A protein and the small-molecule ligand that binds it are described below.
Small molecule (SMILES): CC[N+](C)(C)CCCS(=O)(=O)[O-]

Sequence of chain 1.B:
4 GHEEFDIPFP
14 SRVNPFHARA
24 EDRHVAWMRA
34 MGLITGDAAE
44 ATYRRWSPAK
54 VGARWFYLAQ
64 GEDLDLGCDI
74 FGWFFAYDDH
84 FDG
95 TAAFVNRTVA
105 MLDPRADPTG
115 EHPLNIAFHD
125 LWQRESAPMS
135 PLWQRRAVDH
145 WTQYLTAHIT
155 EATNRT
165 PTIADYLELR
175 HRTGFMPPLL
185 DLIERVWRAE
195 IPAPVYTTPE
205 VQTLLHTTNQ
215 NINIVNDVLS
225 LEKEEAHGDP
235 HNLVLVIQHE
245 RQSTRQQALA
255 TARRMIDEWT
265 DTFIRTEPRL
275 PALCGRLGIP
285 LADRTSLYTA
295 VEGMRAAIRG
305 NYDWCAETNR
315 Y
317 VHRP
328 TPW

Binding-site contacts:
Ligand atom S1 contacts residue ARG26 of chain 1.B at 3.7 Å.
Ligand atom C2 contacts residue PHE19 of chain 1.B at 3.3 Å (hydrophobic).
Ligand atom O1 contacts residue ARG22 of chain 1.B at 4.4 Å.
Ligand atom C6 contacts residue PHE19 of chain 1.A at 3.9 Å (hydrophobic).
Ligand atom S1 contacts residue ARG22 of chain 1.B at 4.2 Å.
Ligand atom O1 contacts residue PHE19 of chain 1.B at 3.9 Å.
Ligand atom C4 contacts residue PHE19 of chain 1.B at 3.7 Å (hydrophobic).
Ligand atom O2 contacts residue ARG26 of chain 1.B at 4.2 Å.
Ligand atom C4 contacts residue GLN63 of chain 1.B at 3.2 Å.
Ligand atom S1 contacts residue GLY64 of chain 1.B at 3.6 Å.
Ligand atom C5 contacts residue ARG22 of chain 1.A at 3.7 Å.
Ligand atom C3 contacts residue GLN63 of chain 1.B at 3.4 Å.
Ligand atom C6 contacts residue PRO18 of chain 1.A at 3.1 Å (hydrophobic).
Ligand atom O3 contacts residue ARG26 of chain 1.B at 3.0 Å (salt-bridge).
Ligand atom N1 contacts residue PHE19 of chain 1.B at 4.4 Å.
Ligand atom C2 contacts residue GLN63 of chain 1.B at 3.4 Å.
Ligand atom C1 contacts residue GLN63 of chain 1.B at 3.3 Å.
Ligand atom C5 contacts residue PHE19 of chain 1.B at 4.4 Å (hydrophobic).
Ligand atom C6 contacts residue ARG22 of chain 1.A at 4.2 Å.
Ligand atom O2 contacts residue GLN63 of chain 1.B at 4.2 Å.
Ligand atom C3 contacts residue PHE19 of chain 1.B at 4.1 Å (hydrophobic).
Ligand atom C3 contacts residue ARG22 of chain 1.B at 3.7 Å.
Ligand atom O2 contacts residue GLY64 of chain 1.B at 3.1 Å (h-bond).
Ligand atom C4 contacts residue ARG22 of chain 1.B at 4.0 Å.
Ligand atom O1 contacts residue GLY64 of chain 1.B at 3.1 Å (h-bond).
Ligand atom N1 contacts residue GLN63 of chain 1.B at 4.0 Å.
Ligand atom C6 contacts residue PHE19 of chain 1.B at 4.2 Å (hydrophobic).
Ligand atom O1 contacts residue GLN63 of chain 1.B at 3.9 Å.
Ligand atom O3 contacts residue ARG22 of chain 1.B at 3.0 Å.
Ligand atom O1 contacts residue ARG26 of chain 1.B at 3.0 Å (salt-bridge).
Ligand atom S1 contacts residue PHE19 of chain 1.B at 4.4 Å.
Ligand atom O1 contacts residue LEU67 of chain 1.B at 4.0 Å.
Ligand atom C2 contacts residue ARG22 of chain 1.B at 4.1 Å.

Sequence of chain 1.A:
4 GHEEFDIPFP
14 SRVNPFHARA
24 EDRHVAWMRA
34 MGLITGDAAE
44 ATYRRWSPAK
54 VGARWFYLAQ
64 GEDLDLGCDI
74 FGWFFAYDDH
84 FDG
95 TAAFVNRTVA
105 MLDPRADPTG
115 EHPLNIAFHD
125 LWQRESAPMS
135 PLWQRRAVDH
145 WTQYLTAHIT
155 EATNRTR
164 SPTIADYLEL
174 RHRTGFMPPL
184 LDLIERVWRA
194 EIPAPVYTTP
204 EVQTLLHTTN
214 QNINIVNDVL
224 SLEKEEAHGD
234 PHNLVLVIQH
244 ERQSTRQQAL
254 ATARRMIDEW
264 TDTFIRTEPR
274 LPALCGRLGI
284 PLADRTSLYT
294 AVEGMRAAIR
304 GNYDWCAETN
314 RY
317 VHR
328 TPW